A small-molecule ligand and the protein it binds are described below.
Small molecule (SMILES): CC(=O)N[C@H]1[C@H](O[C@H]2[C@H](O)[C@@H](NC(C)=O)CO[C@@H]2CO)O[C@H](CO)[C@@H](O)[C@@H]1O

Sequence of chain 1.C:
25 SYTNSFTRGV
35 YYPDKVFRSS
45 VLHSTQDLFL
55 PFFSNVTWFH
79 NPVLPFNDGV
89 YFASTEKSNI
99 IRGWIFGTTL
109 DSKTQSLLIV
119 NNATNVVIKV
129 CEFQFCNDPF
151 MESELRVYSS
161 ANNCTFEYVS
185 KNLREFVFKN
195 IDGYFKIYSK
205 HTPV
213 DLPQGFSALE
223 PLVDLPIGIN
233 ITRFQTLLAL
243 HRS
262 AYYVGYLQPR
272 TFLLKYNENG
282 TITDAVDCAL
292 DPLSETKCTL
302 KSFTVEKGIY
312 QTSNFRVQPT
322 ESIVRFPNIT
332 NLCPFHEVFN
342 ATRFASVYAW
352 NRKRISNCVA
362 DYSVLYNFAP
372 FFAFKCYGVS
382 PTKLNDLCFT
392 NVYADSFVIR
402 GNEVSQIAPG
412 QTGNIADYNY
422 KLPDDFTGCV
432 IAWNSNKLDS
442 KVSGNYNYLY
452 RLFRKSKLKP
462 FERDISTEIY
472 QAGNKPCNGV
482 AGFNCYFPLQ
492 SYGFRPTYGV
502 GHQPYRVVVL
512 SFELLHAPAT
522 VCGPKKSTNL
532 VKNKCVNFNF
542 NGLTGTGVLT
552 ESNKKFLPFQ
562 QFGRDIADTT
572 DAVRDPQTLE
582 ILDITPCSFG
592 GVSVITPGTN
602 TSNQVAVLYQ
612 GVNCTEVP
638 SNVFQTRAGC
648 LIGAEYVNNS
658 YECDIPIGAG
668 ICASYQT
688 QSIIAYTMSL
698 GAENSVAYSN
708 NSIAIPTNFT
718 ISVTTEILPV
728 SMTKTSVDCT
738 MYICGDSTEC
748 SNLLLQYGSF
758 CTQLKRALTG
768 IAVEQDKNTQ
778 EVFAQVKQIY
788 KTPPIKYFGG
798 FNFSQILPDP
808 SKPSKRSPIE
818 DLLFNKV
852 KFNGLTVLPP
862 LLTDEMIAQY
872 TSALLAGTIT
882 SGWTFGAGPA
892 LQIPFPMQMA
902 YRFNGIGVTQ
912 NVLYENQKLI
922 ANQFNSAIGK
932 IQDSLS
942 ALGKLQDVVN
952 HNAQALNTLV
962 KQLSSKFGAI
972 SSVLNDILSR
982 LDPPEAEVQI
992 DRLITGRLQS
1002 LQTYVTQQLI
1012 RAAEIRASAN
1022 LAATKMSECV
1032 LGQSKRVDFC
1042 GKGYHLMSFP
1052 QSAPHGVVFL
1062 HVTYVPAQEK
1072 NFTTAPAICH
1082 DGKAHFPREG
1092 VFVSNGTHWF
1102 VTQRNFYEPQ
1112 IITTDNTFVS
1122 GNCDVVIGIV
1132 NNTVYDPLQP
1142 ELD

Binding-site contacts:
Ligand atom C4 contacts residue ASN1096 of chain 1.C at 4.2 Å.
Ligand atom C1 contacts residue THR1098 of chain 1.C at 3.9 Å.
Ligand atom C1 contacts residue ASN1096 of chain 1.C at 1.4 Å.
Ligand atom O6 contacts residue PHE1101 of chain 1.C at 4.0 Å.
Ligand atom C5 contacts residue HIS1099 of chain 1.C at 3.4 Å.
Ligand atom C6 contacts residue HIS1099 of chain 1.C at 4.4 Å.
Ligand atom O5 contacts residue HIS1099 of chain 1.C at 3.9 Å.
Ligand atom C2 contacts residue THR1098 of chain 1.C at 3.8 Å.
Ligand atom O7 contacts residue ASN1096 of chain 1.C at 3.7 Å.
Ligand atom C7 contacts residue THR1098 of chain 1.C at 3.9 Å.
Ligand atom C5 contacts residue PHE1101 of chain 1.C at 4.3 Å (hydrophobic).
Ligand atom C1 contacts residue HIS1099 of chain 1.C at 3.6 Å.
Ligand atom N2 contacts residue ASN1096 of chain 1.C at 3.0 Å (h-bond).
Ligand atom O4 contacts residue HIS1099 of chain 1.C at 3.6 Å.
Ligand atom C3 contacts residue ASN1096 of chain 1.C at 3.8 Å.
Ligand atom C8 contacts residue THR1098 of chain 1.C at 3.8 Å.
Ligand atom C3 contacts residue THR1098 of chain 1.C at 4.0 Å.
Ligand atom C7 contacts residue ASN1096 of chain 1.C at 3.5 Å.
Ligand atom O5 contacts residue ASN1096 of chain 1.C at 2.3 Å (h-bond).
Ligand atom C4 contacts residue HIS1099 of chain 1.C at 3.9 Å.
Ligand atom C5 contacts residue ASN1096 of chain 1.C at 3.6 Å.
Ligand atom C2 contacts residue ASN1096 of chain 1.C at 2.5 Å.
Ligand atom O5 contacts residue PHE1101 of chain 1.C at 3.9 Å.
Ligand atom C2 contacts residue HIS1099 of chain 1.C at 4.1 Å.
Ligand atom N2 contacts residue HIS1099 of chain 1.C at 4.4 Å.
Ligand atom C6 contacts residue PHE1101 of chain 1.C at 3.9 Å (hydrophobic).
Ligand atom C3 contacts residue HIS1099 of chain 1.C at 3.6 Å.
Ligand atom C8 contacts residue ASN1096 of chain 1.C at 3.6 Å.
Ligand atom N2 contacts residue THR1098 of chain 1.C at 3.0 Å (h-bond).